Binding-site contacts:
Ligand atom O5 contacts residue ASN61 of chain 1.D at 2.3 Å (h-bond).
Ligand atom C7 contacts residue ASN61 of chain 1.D at 3.8 Å.
Ligand atom C8 contacts residue ASN61 of chain 1.D at 4.2 Å.
Ligand atom C5 contacts residue ASN61 of chain 1.D at 3.6 Å.
Ligand atom N2 contacts residue ASN61 of chain 1.D at 3.0 Å (h-bond).
Ligand atom O7 contacts residue PHE59 of chain 1.D at 3.6 Å (h-bond).
Ligand atom C3 contacts residue ASN61 of chain 1.D at 3.8 Å.
Ligand atom C2 contacts residue ASN61 of chain 1.D at 2.5 Å.
Ligand atom C4 contacts residue ASN61 of chain 1.D at 4.2 Å.
Ligand atom C1 contacts residue ASN61 of chain 1.D at 1.4 Å.

This protein binds this small molecule.
Small molecule (SMILES): CC(=O)N[C@@H]1[C@@H](O)[C@H](O)[C@@H](CO)O[C@H]1O

Sequence of chain 1.D:
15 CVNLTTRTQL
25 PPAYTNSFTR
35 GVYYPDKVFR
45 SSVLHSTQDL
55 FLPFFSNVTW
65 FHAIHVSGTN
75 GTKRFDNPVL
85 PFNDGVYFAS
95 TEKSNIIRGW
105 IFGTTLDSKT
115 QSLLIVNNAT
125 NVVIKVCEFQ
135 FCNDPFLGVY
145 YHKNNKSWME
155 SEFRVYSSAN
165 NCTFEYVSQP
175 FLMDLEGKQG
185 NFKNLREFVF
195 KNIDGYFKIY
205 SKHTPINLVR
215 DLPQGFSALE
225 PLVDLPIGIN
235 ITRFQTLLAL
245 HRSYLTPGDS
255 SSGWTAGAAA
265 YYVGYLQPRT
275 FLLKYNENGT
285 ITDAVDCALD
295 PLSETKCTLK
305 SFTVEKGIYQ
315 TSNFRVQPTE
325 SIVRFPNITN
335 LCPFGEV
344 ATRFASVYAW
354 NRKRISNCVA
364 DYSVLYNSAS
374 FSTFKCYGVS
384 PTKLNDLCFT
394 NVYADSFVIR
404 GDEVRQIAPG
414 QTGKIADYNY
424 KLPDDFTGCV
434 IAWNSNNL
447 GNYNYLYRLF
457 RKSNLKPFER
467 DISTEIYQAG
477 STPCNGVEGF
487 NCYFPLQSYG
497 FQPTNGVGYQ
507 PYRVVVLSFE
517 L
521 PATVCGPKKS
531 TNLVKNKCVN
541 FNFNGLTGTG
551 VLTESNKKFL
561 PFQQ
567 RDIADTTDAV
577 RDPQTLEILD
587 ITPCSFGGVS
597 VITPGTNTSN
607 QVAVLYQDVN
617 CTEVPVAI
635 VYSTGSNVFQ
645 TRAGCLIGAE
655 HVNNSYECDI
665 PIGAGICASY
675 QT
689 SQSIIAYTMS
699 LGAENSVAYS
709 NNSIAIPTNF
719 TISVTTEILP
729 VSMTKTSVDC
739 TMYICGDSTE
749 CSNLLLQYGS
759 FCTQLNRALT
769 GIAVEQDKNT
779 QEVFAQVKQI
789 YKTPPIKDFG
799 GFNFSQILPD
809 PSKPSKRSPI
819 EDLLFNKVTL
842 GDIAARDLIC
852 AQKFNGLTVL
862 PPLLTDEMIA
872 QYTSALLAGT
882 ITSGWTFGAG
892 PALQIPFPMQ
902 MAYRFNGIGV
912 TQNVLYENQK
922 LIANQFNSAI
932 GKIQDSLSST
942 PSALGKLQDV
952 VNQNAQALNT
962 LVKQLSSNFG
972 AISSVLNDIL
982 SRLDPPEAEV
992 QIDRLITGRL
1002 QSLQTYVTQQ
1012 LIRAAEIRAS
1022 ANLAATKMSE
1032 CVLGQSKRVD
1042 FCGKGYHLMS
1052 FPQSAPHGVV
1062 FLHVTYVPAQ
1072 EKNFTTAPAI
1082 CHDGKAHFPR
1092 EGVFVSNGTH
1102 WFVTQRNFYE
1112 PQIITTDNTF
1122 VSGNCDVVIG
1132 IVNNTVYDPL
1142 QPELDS